Sequence of chain 1.A:
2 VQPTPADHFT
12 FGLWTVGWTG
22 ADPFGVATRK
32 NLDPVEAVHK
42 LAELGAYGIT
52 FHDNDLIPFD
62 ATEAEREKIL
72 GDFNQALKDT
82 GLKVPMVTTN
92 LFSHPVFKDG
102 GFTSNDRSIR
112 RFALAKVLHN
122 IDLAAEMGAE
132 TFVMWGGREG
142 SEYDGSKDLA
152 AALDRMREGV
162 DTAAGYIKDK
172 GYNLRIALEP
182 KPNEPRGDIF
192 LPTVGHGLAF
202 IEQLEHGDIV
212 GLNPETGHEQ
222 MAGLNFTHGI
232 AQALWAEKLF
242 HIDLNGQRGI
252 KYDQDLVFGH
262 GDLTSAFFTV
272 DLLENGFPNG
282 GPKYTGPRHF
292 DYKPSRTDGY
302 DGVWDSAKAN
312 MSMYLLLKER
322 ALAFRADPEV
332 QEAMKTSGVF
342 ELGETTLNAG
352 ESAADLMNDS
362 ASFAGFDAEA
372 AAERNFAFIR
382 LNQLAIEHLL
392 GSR

Sequence of chain 2.B:
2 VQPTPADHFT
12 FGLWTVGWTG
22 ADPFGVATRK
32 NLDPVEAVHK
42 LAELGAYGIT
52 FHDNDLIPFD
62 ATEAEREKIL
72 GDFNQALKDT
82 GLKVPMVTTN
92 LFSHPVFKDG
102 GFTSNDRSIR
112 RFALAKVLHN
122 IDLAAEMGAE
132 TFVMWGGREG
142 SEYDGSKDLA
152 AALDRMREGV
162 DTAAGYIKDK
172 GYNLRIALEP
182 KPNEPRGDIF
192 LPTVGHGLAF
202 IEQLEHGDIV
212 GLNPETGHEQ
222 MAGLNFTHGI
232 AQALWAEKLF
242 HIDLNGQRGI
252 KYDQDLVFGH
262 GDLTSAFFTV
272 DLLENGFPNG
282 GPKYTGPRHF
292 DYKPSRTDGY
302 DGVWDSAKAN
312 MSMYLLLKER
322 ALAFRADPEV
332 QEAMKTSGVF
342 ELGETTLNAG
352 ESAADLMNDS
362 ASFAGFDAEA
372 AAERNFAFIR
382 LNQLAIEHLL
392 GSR

This small molecule binds to this protein.
Small molecule (SMILES): OC[C@@H](O)C(O)[C@@H](O)CO

Binding-site contacts:
Ligand atom O3 contacts residue ASP292 of chain 1.A at 3.5 Å (salt-bridge).
Ligand atom C1 contacts residue PHE25 of chain 2.B at 3.7 Å (hydrophobic).
Ligand atom C2 contacts residue AL1 of chain 1.E at 3.0 Å.
Ligand atom O4 contacts residue GLU180 of chain 1.A at 2.9 Å (salt-bridge).
Ligand atom O1 contacts residue PHE25 of chain 2.B at 3.8 Å.
Ligand atom O3 contacts residue TRP15 of chain 1.A at 3.9 Å.
Ligand atom O2 contacts residue AL1 of chain 1.E at 2.2 Å.
Ligand atom C3 contacts residue GLU180 of chain 1.A at 3.7 Å.
Ligand atom O2 contacts residue GLU216 of chain 1.A at 2.7 Å (salt-bridge).
Ligand atom C4 contacts residue ASP292 of chain 1.A at 3.7 Å.
Ligand atom C4 contacts residue AL1 of chain 1.E at 2.9 Å.
Ligand atom O2 contacts residue GLU180 of chain 1.A at 3.0 Å (salt-bridge).
Ligand atom C4 contacts residue GLU180 of chain 1.A at 3.2 Å.
Ligand atom O5 contacts residue HIS53 of chain 1.A at 2.8 Å (h-bond).
Ligand atom C3 contacts residue ASP292 of chain 1.A at 3.8 Å.
Ligand atom C2 contacts residue TRP136 of chain 1.A at 3.8 Å (hydrophobic).
Ligand atom O3 contacts residue AL1 of chain 1.E at 3.8 Å.
Ligand atom C2 contacts residue MG1 of chain 1.D at 3.5 Å.
Ligand atom O1 contacts residue TRP136 of chain 1.A at 3.7 Å.
Ligand atom O1 contacts residue MG1 of chain 1.D at 2.6 Å.
Ligand atom O1 contacts residue LYS182 of chain 1.A at 2.8 Å (salt-bridge).
Ligand atom C2 contacts residue ASP292 of chain 1.A at 3.6 Å.
Ligand atom O2 contacts residue MG1 of chain 1.D at 2.6 Å.
Ligand atom O2 contacts residue ASP292 of chain 1.A at 2.6 Å (salt-bridge).
Ligand atom C4 contacts residue TRP136 of chain 1.A at 3.8 Å (hydrophobic).
Ligand atom O4 contacts residue ASP292 of chain 1.A at 2.5 Å (salt-bridge).
Ligand atom O4 contacts residue ASP244 of chain 1.A at 2.6 Å (salt-bridge).
Ligand atom O1 contacts residue ASP254 of chain 1.A at 3.4 Å (salt-bridge).
Ligand atom O2 contacts residue HIS219 of chain 1.A at 3.4 Å (h-bond).
Ligand atom C2 contacts residue HIS219 of chain 1.A at 3.7 Å.
Ligand atom C1 contacts residue TRP136 of chain 1.A at 3.8 Å (hydrophobic).
Ligand atom C1 contacts residue MG1 of chain 1.D at 3.2 Å.
Ligand atom C3 contacts residue TRP136 of chain 1.A at 3.6 Å (hydrophobic).
Ligand atom O5 contacts residue TRP136 of chain 1.A at 3.5 Å.
Ligand atom C3 contacts residue AL1 of chain 1.E at 3.3 Å.
Ligand atom O4 contacts residue GLU216 of chain 1.A at 3.6 Å.
Ligand atom C5 contacts residue HIS53 of chain 1.A at 3.3 Å.
Ligand atom C2 contacts residue GLU180 of chain 1.A at 3.2 Å.
Ligand atom O1 contacts residue HIS219 of chain 1.A at 3.0 Å (h-bond).
Ligand atom O4 contacts residue AL1 of chain 1.E at 1.8 Å.